Sequence of chain 1.B:
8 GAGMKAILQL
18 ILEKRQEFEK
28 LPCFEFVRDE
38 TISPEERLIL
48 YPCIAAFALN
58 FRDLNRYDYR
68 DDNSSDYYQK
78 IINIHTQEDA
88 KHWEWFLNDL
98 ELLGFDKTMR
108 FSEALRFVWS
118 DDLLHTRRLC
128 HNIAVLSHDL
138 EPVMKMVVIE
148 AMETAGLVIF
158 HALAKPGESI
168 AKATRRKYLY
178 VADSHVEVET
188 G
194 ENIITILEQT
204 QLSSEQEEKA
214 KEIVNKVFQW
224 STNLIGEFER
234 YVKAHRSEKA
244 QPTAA

A small-molecule ligand and the protein it binds are described below.
Small molecule (SMILES): N[C@@H](Cc1c[nH]c2ccc(Br)cc12)C(=O)O

Binding-site contacts:
Ligand atom NE1 contacts residue MET149 of chain 1.B at 2.9 Å (h-bond).
Ligand atom O contacts residue TYR177 of chain 1.B at 2.6 Å (h-bond).
Ligand atom CZ3 contacts residue ILE156 of chain 1.B at 3.8 Å (hydrophobic).
Ligand atom CZ2 contacts residue MET149 of chain 1.B at 3.6 Å (hydrophobic).
Ligand atom OXT contacts residue HIS89 of chain 1.B at 2.9 Å.
Ligand atom CE2 contacts residue MET149 of chain 1.B at 3.4 Å (hydrophobic).
Ligand atom N contacts residue FE21 of chain 1.J at 2.2 Å.
Ligand atom CZ3 contacts residue PHE54 of chain 1.B at 3.6 Å (hydrophobic).
Ligand atom CZ2 contacts residue GLY153 of chain 1.B at 3.9 Å.
Ligand atom CA contacts residue HIS182 of chain 1.B at 3.9 Å.
Ligand atom O contacts residue PHE58 of chain 1.B at 3.9 Å.
Ligand atom N contacts residue GLU186 of chain 1.B at 3.1 Å (salt-bridge).
Ligand atom CA contacts residue PHE157 of chain 1.B at 3.7 Å (hydrophobic).
Ligand atom OXT contacts residue FE21 of chain 1.J at 2.1 Å.
Ligand atom CH2 contacts residue ILE156 of chain 1.B at 3.2 Å (hydrophobic).
Ligand atom CD2 contacts residue GLY153 of chain 1.B at 3.9 Å.
Ligand atom C contacts residue FE21 of chain 1.J at 2.8 Å.
Ligand atom C contacts residue HIS89 of chain 1.B at 4.0 Å.
Ligand atom CD1 contacts residue MET149 of chain 1.B at 3.6 Å (hydrophobic).
Ligand atom OXT contacts residue HIS182 of chain 1.B at 3.1 Å (h-bond).
Ligand atom C contacts residue HIS182 of chain 1.B at 3.8 Å.
Ligand atom O contacts residue PHE54 of chain 1.B at 3.8 Å.
Ligand atom CZ2 contacts residue ILE156 of chain 1.B at 3.8 Å (hydrophobic).
Ligand atom CD1 contacts residue GLY153 of chain 1.B at 3.8 Å.
Ligand atom CB contacts residue FE21 of chain 1.J at 3.8 Å.
Ligand atom CE3 contacts residue PHE157 of chain 1.B at 3.8 Å (hydrophobic).
Ligand atom CA contacts residue FE21 of chain 1.J at 3.0 Å.
Ligand atom BR1 contacts residue PHE54 of chain 1.B at 4.0 Å.
Ligand atom CE3 contacts residue PHE54 of chain 1.B at 3.1 Å (hydrophobic).
Ligand atom CE2 contacts residue GLY153 of chain 1.B at 3.5 Å.
Ligand atom N contacts residue HIS182 of chain 1.B at 3.1 Å (h-bond).
Ligand atom OXT contacts residue TYR177 of chain 1.B at 3.6 Å.
Ligand atom CB contacts residue PHE58 of chain 1.B at 3.5 Å (hydrophobic).
Ligand atom CG contacts residue PHE54 of chain 1.B at 3.9 Å (hydrophobic).
Ligand atom CE2 contacts residue PHE54 of chain 1.B at 4.0 Å (hydrophobic).
Ligand atom C contacts residue TYR177 of chain 1.B at 3.5 Å (hydrophobic).
Ligand atom NE1 contacts residue GLY153 of chain 1.B at 3.4 Å.
Ligand atom N contacts residue PHE157 of chain 1.B at 4.0 Å.
Ligand atom CD1 contacts residue PHE58 of chain 1.B at 4.0 Å (hydrophobic).
Ligand atom CD2 contacts residue PHE54 of chain 1.B at 3.4 Å (hydrophobic).